Binding-site contacts:
Ligand atom SD contacts residue MET732 of chain 1.A at 3.8 Å.
Ligand atom CB contacts residue ASP729 of chain 1.A at 4.5 Å.
Ligand atom CE contacts residue MET732 of chain 1.A at 4.4 Å (hydrophobic).
Ligand atom CB contacts residue THR764 of chain 1.A at 4.1 Å.
Ligand atom CA contacts residue ASP729 of chain 1.A at 4.0 Å.
Ligand atom SD contacts residue VAL721 of chain 1.A at 4.3 Å.
Ligand atom SD contacts residue GLN753 of chain 1.A at 3.8 Å.
Ligand atom SD contacts residue ARG728 of chain 1.A at 3.6 Å.
Ligand atom N contacts residue ASP729 of chain 1.A at 2.9 Å (salt-bridge).
Ligand atom SD contacts residue ASP729 of chain 1.A at 4.4 Å.
Ligand atom CG contacts residue ASP729 of chain 1.A at 3.9 Å.
Ligand atom OXT contacts residue THR764 of chain 1.A at 4.5 Å.
Ligand atom CE contacts residue VAL721 of chain 1.A at 3.9 Å (hydrophobic).
Ligand atom CG contacts residue ARG728 of chain 1.A at 3.6 Å.
Ligand atom C contacts residue THR764 of chain 1.A at 4.3 Å.
Ligand atom O contacts residue THR764 of chain 1.A at 4.2 Å.
Ligand atom CE contacts residue GLN753 of chain 1.A at 3.3 Å.
Ligand atom CA contacts residue GLN753 of chain 1.A at 4.0 Å.
Ligand atom CG contacts residue GLN753 of chain 1.A at 4.0 Å.
Ligand atom C contacts residue GLN753 of chain 1.A at 3.7 Å.
Ligand atom CE contacts residue SER756 of chain 1.A at 3.7 Å.
Ligand atom CB contacts residue GLN753 of chain 1.A at 3.5 Å.
Ligand atom OXT contacts residue GLN753 of chain 1.A at 2.9 Å (h-bond).
Ligand atom CE contacts residue LEU752 of chain 1.A at 4.2 Å (hydrophobic).
Ligand atom CE contacts residue ARG728 of chain 1.A at 4.3 Å.

Sequence of chain 1.A:
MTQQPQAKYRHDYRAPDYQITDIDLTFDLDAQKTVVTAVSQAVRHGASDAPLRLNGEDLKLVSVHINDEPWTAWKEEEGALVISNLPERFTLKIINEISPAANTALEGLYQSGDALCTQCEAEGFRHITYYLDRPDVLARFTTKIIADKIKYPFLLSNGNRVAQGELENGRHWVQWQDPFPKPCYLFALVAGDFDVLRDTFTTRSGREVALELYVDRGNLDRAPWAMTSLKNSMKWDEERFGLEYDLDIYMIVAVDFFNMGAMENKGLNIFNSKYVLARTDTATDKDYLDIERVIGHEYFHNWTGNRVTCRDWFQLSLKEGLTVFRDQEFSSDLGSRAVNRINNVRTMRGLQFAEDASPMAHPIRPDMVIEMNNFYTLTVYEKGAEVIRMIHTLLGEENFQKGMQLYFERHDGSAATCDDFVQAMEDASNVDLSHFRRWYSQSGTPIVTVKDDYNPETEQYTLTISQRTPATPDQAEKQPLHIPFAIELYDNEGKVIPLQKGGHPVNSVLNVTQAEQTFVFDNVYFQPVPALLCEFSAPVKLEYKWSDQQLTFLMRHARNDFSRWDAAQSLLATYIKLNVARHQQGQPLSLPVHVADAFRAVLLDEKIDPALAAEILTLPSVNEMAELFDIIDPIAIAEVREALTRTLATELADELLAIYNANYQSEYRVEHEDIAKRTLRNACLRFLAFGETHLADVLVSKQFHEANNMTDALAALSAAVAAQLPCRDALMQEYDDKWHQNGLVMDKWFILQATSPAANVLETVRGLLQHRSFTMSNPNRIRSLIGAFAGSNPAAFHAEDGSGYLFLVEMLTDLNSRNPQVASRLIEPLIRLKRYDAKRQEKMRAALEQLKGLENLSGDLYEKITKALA

This small molecule binds to this protein.
Small molecule (SMILES): CSCC[C@H](N)C(=O)O